Sequence of chain 1.B:
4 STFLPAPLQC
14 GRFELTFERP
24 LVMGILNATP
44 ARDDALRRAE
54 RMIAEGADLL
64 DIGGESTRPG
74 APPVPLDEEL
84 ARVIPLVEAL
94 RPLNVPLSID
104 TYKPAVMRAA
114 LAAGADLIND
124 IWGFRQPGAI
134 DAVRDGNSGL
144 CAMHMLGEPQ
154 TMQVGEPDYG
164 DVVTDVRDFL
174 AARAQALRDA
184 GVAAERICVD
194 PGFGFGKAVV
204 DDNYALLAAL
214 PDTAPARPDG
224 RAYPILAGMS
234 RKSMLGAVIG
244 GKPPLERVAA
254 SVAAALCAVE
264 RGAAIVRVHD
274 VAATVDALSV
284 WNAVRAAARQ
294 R

This small molecule binds to this protein.
Small molecule (SMILES): Nc1nc2c(c(=O)[nH]1)N=C(CNc1ccc(C(=O)O)cc1)CN2

Binding-site contacts:
Ligand atom C5 contacts residue ARG270 of chain 1.B at 3.7 Å.
Ligand atom C16 contacts residue PHE198 of chain 1.B at 3.5 Å (hydrophobic).
Ligand atom O4 contacts residue LYS235 of chain 1.B at 2.7 Å (salt-bridge).
Ligand atom N8 contacts residue ARG270 of chain 1.B at 3.6 Å.
Ligand atom O23 contacts residue SER236 of chain 1.B at 2.9 Å (h-bond).
Ligand atom C19 contacts residue EDO1 of chain 1.S at 3.8 Å.
Ligand atom C15 contacts residue ARG71 of chain 1.B at 3.5 Å.
Ligand atom N3 contacts residue MET146 of chain 1.B at 3.6 Å.
Ligand atom C6 contacts residue ARG270 of chain 1.B at 3.6 Å.
Ligand atom N1 contacts residue ASN122 of chain 1.B at 3.0 Å (h-bond).
Ligand atom N3 contacts residue ASP193 of chain 1.B at 2.5 Å (salt-bridge).
Ligand atom C18 contacts residue GLY197 of chain 1.B at 3.7 Å.
Ligand atom N11 contacts residue PHE198 of chain 1.B at 3.2 Å.
Ligand atom N2 contacts residue ASN122 of chain 1.B at 2.4 Å (h-bond).
Ligand atom N2 contacts residue LEU229 of chain 1.B at 3.8 Å.
Ligand atom C16 contacts residue PRO72 of chain 1.B at 3.7 Å (hydrophobic).
Ligand atom N2 contacts residue ASP193 of chain 1.B at 2.8 Å (salt-bridge).
Ligand atom N5 contacts residue PHE198 of chain 1.B at 3.5 Å.
Ligand atom C15 contacts residue LYS235 of chain 1.B at 3.6 Å.
Ligand atom C4 contacts residue ASP193 of chain 1.B at 3.7 Å.
Ligand atom O23 contacts residue LYS235 of chain 1.B at 3.5 Å.
Ligand atom C7 contacts residue THR70 of chain 1.B at 3.5 Å.
Ligand atom N5 contacts residue ARG270 of chain 1.B at 3.5 Å (salt-bridge).
Ligand atom C9 contacts residue ARG270 of chain 1.B at 3.7 Å.
Ligand atom N5 contacts residue LYS235 of chain 1.B at 3.2 Å (salt-bridge).
Ligand atom C21 contacts residue SER236 of chain 1.B at 3.4 Å.
Ligand atom O4 contacts residue GLY231 of chain 1.B at 3.2 Å (h-bond).
Ligand atom N11 contacts residue ARG71 of chain 1.B at 3.4 Å.
Ligand atom C20 contacts residue LYS235 of chain 1.B at 3.7 Å.
Ligand atom C2 contacts residue ASN122 of chain 1.B at 3.4 Å.
Ligand atom C17 contacts residue ARG71 of chain 1.B at 3.7 Å.
Ligand atom C6 contacts residue PHE198 of chain 1.B at 3.7 Å (hydrophobic).
Ligand atom C16 contacts residue LYS235 of chain 1.B at 3.6 Å.
Ligand atom C4 contacts residue LYS235 of chain 1.B at 3.7 Å.
Ligand atom C2 contacts residue ASP193 of chain 1.B at 3.0 Å.
Ligand atom N8 contacts residue ASP103 of chain 1.B at 3.4 Å (salt-bridge).
Ligand atom O23 contacts residue EDO1 of chain 1.T at 2.9 Å (h-bond).
Ligand atom N11 contacts residue THR70 of chain 1.B at 3.6 Å.
Ligand atom C7 contacts residue ASP103 of chain 1.B at 3.6 Å.
Ligand atom O22 contacts residue SER236 of chain 1.B at 3.3 Å (h-bond).